The protein below binds the small molecule below.
Small molecule (SMILES): N=c1ccn([C@H]2C[C@H](O[P](=O)(O)OC[C@H]3O[C@@H](n4cnc5c(N)ncnc54)C[C@@H]3O[P](=O)(O)OC[C@H]3O[C@@H](n4cnc5c(N)ncnc54)C[C@@H]3O[P](=O)(O)OC[C@H]3O[C@@H](n4cnc5c(N)ncnc54)C[C@@H]3O)[C@@H](COP(=O)=O)O2)c(=O)[nH]1

Binding-site contacts:
Ligand atom P contacts residue PRO276 of chain 58.A at 3.8 Å.
Ligand atom O3' contacts residue TRP60 of chain 58.A at 4.4 Å.
Ligand atom O4' contacts residue TRP60 of chain 58.A at 4.2 Å.
Ligand atom N6 contacts residue TRP60 of chain 58.A at 3.0 Å.
Ligand atom C6 contacts residue TRP60 of chain 58.A at 3.4 Å (hydrophobic).
Ligand atom O5' contacts residue GLN137 of chain 58.A at 4.3 Å.
Ligand atom OP1 contacts residue PRO276 of chain 58.A at 3.1 Å.
Ligand atom C1' contacts residue GLN137 of chain 58.A at 4.0 Å.
Ligand atom C2 contacts residue TRP60 of chain 58.A at 3.4 Å (hydrophobic).
Ligand atom OP1 contacts residue GLN137 of chain 58.A at 4.4 Å.
Ligand atom OP2 contacts residue PRO276 of chain 58.A at 3.9 Å.
Ligand atom C3' contacts residue PRO276 of chain 58.A at 3.2 Å (hydrophobic).
Ligand atom N3 contacts residue TRP60 of chain 58.A at 3.0 Å.
Ligand atom OP2 contacts residue ASN139 of chain 58.A at 3.3 Å (h-bond).
Ligand atom C4' contacts residue PRO276 of chain 58.A at 3.7 Å (hydrophobic).
Ligand atom P contacts residue ASN139 of chain 58.A at 3.7 Å.
Ligand atom C4' contacts residue GLN137 of chain 58.A at 4.1 Å.
Ligand atom N1 contacts residue TRP60 of chain 58.A at 3.5 Å.
Ligand atom OP2 contacts residue ARG534 of chain 58.A at 3.6 Å.
Ligand atom O3' contacts residue PRO276 of chain 58.A at 3.4 Å.
Ligand atom C3' contacts residue GLN137 of chain 58.A at 2.6 Å.
Ligand atom N9 contacts residue TRP60 of chain 58.A at 3.8 Å.
Ligand atom C8 contacts residue TRP60 of chain 58.A at 4.4 Å (hydrophobic).
Ligand atom N7 contacts residue TRP60 of chain 58.A at 3.9 Å.
Ligand atom C4 contacts residue TRP60 of chain 58.A at 3.5 Å (hydrophobic).
Ligand atom C5' contacts residue PRO276 of chain 58.A at 3.7 Å (hydrophobic).
Ligand atom OP1 contacts residue ASN139 of chain 58.A at 3.1 Å (h-bond).
Ligand atom O3' contacts residue GLN137 of chain 58.A at 2.1 Å (h-bond).
Ligand atom OP1 contacts residue ASN275 of chain 58.A at 4.5 Å.
Ligand atom OP2 contacts residue GLN137 of chain 58.A at 3.8 Å.
Ligand atom N6 contacts residue GLY57 of chain 58.A at 3.7 Å.
Ligand atom P contacts residue GLN137 of chain 58.A at 3.5 Å.
Ligand atom C5 contacts residue TRP60 of chain 58.A at 3.8 Å (hydrophobic).
Ligand atom C2' contacts residue GLN137 of chain 58.A at 2.9 Å.
Ligand atom C1' contacts residue TRP60 of chain 58.A at 3.5 Å (hydrophobic).
Ligand atom N6 contacts residue ASP58 of chain 58.A at 4.3 Å.
Ligand atom C2' contacts residue TRP60 of chain 58.A at 4.1 Å (hydrophobic).
Ligand atom O5' contacts residue TRP60 of chain 58.A at 3.8 Å.
Ligand atom OP2 contacts residue TRP60 of chain 58.A at 4.4 Å.
Ligand atom O5' contacts residue PRO276 of chain 58.A at 2.8 Å.

Sequence of chain 58.A:
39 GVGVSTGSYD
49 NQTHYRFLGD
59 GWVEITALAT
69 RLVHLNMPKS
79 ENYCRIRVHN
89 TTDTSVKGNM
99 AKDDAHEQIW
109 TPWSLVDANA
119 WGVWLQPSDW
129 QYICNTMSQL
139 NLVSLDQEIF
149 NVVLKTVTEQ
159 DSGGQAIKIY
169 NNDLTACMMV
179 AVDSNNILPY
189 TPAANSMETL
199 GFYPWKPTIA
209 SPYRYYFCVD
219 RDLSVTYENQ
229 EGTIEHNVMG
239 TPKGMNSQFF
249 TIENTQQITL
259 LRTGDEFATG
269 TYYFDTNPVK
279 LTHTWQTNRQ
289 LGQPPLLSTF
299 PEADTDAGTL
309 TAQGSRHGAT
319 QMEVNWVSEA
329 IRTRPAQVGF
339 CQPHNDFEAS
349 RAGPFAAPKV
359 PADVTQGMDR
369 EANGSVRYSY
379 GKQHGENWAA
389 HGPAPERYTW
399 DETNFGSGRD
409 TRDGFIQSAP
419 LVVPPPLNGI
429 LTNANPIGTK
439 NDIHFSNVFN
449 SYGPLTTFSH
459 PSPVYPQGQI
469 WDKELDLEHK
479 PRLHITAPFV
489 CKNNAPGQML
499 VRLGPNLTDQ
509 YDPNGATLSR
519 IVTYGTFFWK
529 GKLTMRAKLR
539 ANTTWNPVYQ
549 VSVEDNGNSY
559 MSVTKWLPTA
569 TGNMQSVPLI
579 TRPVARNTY